A protein and the small-molecule ligand that binds it are described below.
Small molecule (SMILES): Cc1cccc(Nc2ncc(-c3cccnc3)c3cccnc23)n1

Sequence of chain 1.B:
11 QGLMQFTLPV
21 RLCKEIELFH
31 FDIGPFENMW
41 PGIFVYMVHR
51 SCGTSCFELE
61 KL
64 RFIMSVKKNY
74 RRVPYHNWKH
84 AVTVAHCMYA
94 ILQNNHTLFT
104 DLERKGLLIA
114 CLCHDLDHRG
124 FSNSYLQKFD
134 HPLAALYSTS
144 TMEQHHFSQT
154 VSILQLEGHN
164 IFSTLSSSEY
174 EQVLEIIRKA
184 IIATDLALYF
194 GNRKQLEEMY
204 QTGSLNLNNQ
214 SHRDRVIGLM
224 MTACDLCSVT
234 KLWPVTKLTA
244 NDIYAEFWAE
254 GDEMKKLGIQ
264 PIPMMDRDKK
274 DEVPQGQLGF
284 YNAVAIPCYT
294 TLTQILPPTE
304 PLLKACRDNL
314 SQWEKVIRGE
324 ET

Binding-site contacts:
Ligand atom C24 contacts residue THR242 of chain 1.B at 3.2 Å.
Ligand atom C13 contacts residue PHE283 of chain 1.B at 3.6 Å (hydrophobic).
Ligand atom N10 contacts residue PHE283 of chain 1.B at 3.8 Å.
Ligand atom C14 contacts residue GLN280 of chain 1.B at 3.4 Å.
Ligand atom C16 contacts residue MET267 of chain 1.B at 3.0 Å (hydrophobic).
Ligand atom C17 contacts residue TYR247 of chain 1.B at 3.6 Å (hydrophobic).
Ligand atom C11 contacts residue ILE246 of chain 1.B at 3.9 Å (hydrophobic).
Ligand atom C17 contacts residue GLY279 of chain 1.B at 3.6 Å.
Ligand atom C19 contacts residue SER231 of chain 1.B at 3.8 Å.
Ligand atom C19 contacts residue THR239 of chain 1.B at 3.2 Å.
Ligand atom C23 contacts residue LEU229 of chain 1.B at 3.6 Å (hydrophobic).
Ligand atom C21 contacts residue PHE283 of chain 1.B at 4.0 Å (hydrophobic).
Ligand atom C21 contacts residue MET267 of chain 1.B at 3.3 Å (hydrophobic).
Ligand atom C19 contacts residue THR242 of chain 1.B at 3.7 Å.
Ligand atom C14 contacts residue VAL232 of chain 1.B at 3.7 Å (hydrophobic).
Ligand atom C9 contacts residue GLN280 of chain 1.B at 3.0 Å.
Ligand atom C1 contacts residue PHE283 of chain 1.B at 3.9 Å (hydrophobic).
Ligand atom C7 contacts residue MET267 of chain 1.B at 3.2 Å (hydrophobic).
Ligand atom N4 contacts residue PHE283 of chain 1.B at 4.0 Å.
Ligand atom N3 contacts residue PHE250 of chain 1.B at 3.9 Å.
Ligand atom N12 contacts residue THR239 of chain 1.B at 3.5 Å (h-bond).
Ligand atom C24 contacts residue SER231 of chain 1.B at 3.5 Å.
Ligand atom C1 contacts residue PHE250 of chain 1.B at 3.9 Å (hydrophobic).
Ligand atom C24 contacts residue ALA243 of chain 1.B at 3.7 Å (hydrophobic).
Ligand atom C20 contacts residue ILE246 of chain 1.B at 3.6 Å (hydrophobic).
Ligand atom C19 contacts residue ALA243 of chain 1.B at 3.5 Å (hydrophobic).
Ligand atom N8 contacts residue MET267 of chain 1.B at 3.4 Å (h-bond).
Ligand atom C7 contacts residue PHE283 of chain 1.B at 3.4 Å (hydrophobic).
Ligand atom N3 contacts residue PHE283 of chain 1.B at 3.5 Å.
Ligand atom C17 contacts residue MET267 of chain 1.B at 3.0 Å (hydrophobic).
Ligand atom N3 contacts residue MET267 of chain 1.B at 3.9 Å.
Ligand atom N4 contacts residue GLN280 of chain 1.B at 3.1 Å (h-bond).
Ligand atom C16 contacts residue TYR247 of chain 1.B at 3.7 Å (hydrophobic).
Ligand atom C18 contacts residue LEU229 of chain 1.B at 3.6 Å (hydrophobic).
Ligand atom N12 contacts residue ALA243 of chain 1.B at 3.9 Å.
Ligand atom C16 contacts residue GLN280 of chain 1.B at 3.9 Å.
Ligand atom C21 contacts residue GLY279 of chain 1.B at 3.5 Å.
Ligand atom N8 contacts residue PHE283 of chain 1.B at 3.0 Å.
Ligand atom C2 contacts residue PHE283 of chain 1.B at 3.7 Å (hydrophobic).
Ligand atom C13 contacts residue MET267 of chain 1.B at 3.5 Å (hydrophobic).